Binding-site contacts:
Ligand atom C17 contacts residue LEU152 of chain 1.A at 3.8 Å (hydrophobic).
Ligand atom C13 contacts residue VAL138 of chain 1.A at 3.8 Å (hydrophobic).
Ligand atom C4 contacts residue CYS84 of chain 1.A at 3.9 Å (hydrophobic).
Ligand atom C17 contacts residue MET163 of chain 1.A at 3.7 Å (hydrophobic).
Ligand atom C1 contacts residue TYR272 of chain 1.A at 3.6 Å (hydrophobic).
Ligand atom O2 contacts residue TYR272 of chain 1.A at 4.0 Å.
Ligand atom C6 contacts residue CYS84 of chain 1.A at 3.8 Å (hydrophobic).
Ligand atom O1 contacts residue HIS122 of chain 1.A at 3.4 Å (h-bond).
Ligand atom C9 contacts residue ARG87 of chain 1.A at 3.7 Å.
Ligand atom C15 contacts residue MET163 of chain 1.A at 3.5 Å (hydrophobic).
Ligand atom C17 contacts residue PHE162 of chain 1.A at 3.4 Å (hydrophobic).
Ligand atom C5 contacts residue CYS84 of chain 1.A at 3.5 Å (hydrophobic).
Ligand atom C2 contacts residue SER88 of chain 1.A at 3.4 Å.
Ligand atom C16 contacts residue ILE80 of chain 1.A at 3.5 Å (hydrophobic).
Ligand atom C7 contacts residue CYS84 of chain 1.A at 3.6 Å (hydrophobic).
Ligand atom C3 contacts residue SER88 of chain 1.A at 2.8 Å.
Ligand atom C3 contacts residue CYS84 of chain 1.A at 3.3 Å (hydrophobic).
Ligand atom C12 contacts residue MET163 of chain 1.A at 3.6 Å (hydrophobic).
Ligand atom O3 contacts residue 9HO1 of chain 1.D at 2.9 Å (h-bond).
Ligand atom C5 contacts residue PHE162 of chain 1.A at 3.7 Å (hydrophobic).
Ligand atom C4 contacts residue PHE162 of chain 1.A at 3.4 Å (hydrophobic).
Ligand atom O3 contacts residue ARG87 of chain 1.A at 3.0 Å.
Ligand atom O2 contacts residue SER88 of chain 1.A at 3.1 Å (h-bond).
Ligand atom C4 contacts residue HIS248 of chain 1.A at 3.4 Å.
Ligand atom C10 contacts residue LEU129 of chain 1.A at 3.6 Å (hydrophobic).
Ligand atom C12 contacts residue VAL138 of chain 1.A at 3.8 Å (hydrophobic).
Ligand atom O1 contacts residue TYR272 of chain 1.A at 2.6 Å (h-bond).
Ligand atom C6 contacts residue SER88 of chain 1.A at 3.7 Å.
Ligand atom C11 contacts residue MET163 of chain 1.A at 3.9 Å (hydrophobic).
Ligand atom O2 contacts residue LEU268 of chain 1.A at 3.8 Å.
Ligand atom C1 contacts residue SER88 of chain 1.A at 3.7 Å.
Ligand atom O1 contacts residue HIS248 of chain 1.A at 2.7 Å (h-bond).
Ligand atom C1 contacts residue HIS248 of chain 1.A at 3.6 Å.
Ligand atom O2 contacts residue HIS122 of chain 1.A at 3.1 Å (h-bond).
Ligand atom C1 contacts residue HIS122 of chain 1.A at 3.6 Å.
Ligand atom C15 contacts residue LEU152 of chain 1.A at 3.5 Å (hydrophobic).
Ligand atom C18 contacts residue PHE162 of chain 1.A at 3.5 Å (hydrophobic).
Ligand atom C8 contacts residue LEU129 of chain 1.A at 3.9 Å (hydrophobic).
Ligand atom C16 contacts residue CYS84 of chain 1.A at 4.0 Å (hydrophobic).
Ligand atom C13 contacts residue MET163 of chain 1.A at 3.7 Å (hydrophobic).

Sequence of chain 1.A:
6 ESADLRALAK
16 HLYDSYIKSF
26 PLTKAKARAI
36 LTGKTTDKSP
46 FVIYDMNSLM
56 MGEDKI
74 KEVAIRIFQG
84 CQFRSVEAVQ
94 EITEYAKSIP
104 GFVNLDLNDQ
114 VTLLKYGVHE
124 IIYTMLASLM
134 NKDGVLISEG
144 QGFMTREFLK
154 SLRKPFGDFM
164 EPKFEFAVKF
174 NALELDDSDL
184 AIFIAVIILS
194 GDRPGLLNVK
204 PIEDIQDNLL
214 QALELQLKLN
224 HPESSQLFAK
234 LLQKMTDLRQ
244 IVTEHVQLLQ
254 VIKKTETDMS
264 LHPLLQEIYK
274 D

This protein binds this small molecule.
Small molecule (SMILES): CCCCC/C=C\C=C\[C@@H](O)CCCCCCCC(=O)O